Binding-site contacts:
Ligand atom O5 contacts residue ASP154 of chain 1.B at 4.5 Å.
Ligand atom C8 contacts residue SER156 of chain 1.B at 3.7 Å.
Ligand atom C6 contacts residue ARG159 of chain 1.B at 3.0 Å.
Ligand atom C1 contacts residue GLY158 of chain 1.B at 4.3 Å.
Ligand atom C4 contacts residue ASN185 of chain 1.B at 4.2 Å.
Ligand atom C1 contacts residue ASP154 of chain 1.B at 4.2 Å.
Ligand atom C2 contacts residue ASP154 of chain 1.B at 4.4 Å.
Ligand atom C3 contacts residue ASP154 of chain 1.B at 3.9 Å.
Ligand atom O5 contacts residue GLY158 of chain 1.B at 3.5 Å.
Ligand atom N2 contacts residue ASN185 of chain 1.B at 3.0 Å (h-bond).
Ligand atom O6 contacts residue ASN160 of chain 1.B at 3.7 Å.
Ligand atom C2 contacts residue ASN185 of chain 1.B at 2.5 Å.
Ligand atom C5 contacts residue GLY158 of chain 1.B at 3.9 Å.
Ligand atom C5 contacts residue ASN185 of chain 1.B at 3.6 Å.
Ligand atom C5 contacts residue ASP154 of chain 1.B at 3.8 Å.
Ligand atom C6 contacts residue ASP154 of chain 1.B at 4.4 Å.
Ligand atom C7 contacts residue SER156 of chain 1.B at 4.5 Å.
Ligand atom O5 contacts residue ASN185 of chain 1.B at 2.3 Å (h-bond).
Ligand atom O6 contacts residue ARG159 of chain 1.B at 3.0 Å (salt-bridge).
Ligand atom C4 contacts residue ASP154 of chain 1.B at 4.5 Å.
Ligand atom N2 contacts residue ILE222 of chain 1.B at 4.0 Å.
Ligand atom C7 contacts residue ILE222 of chain 1.B at 4.0 Å (hydrophobic).
Ligand atom C6 contacts residue GLY158 of chain 1.B at 3.6 Å.
Ligand atom O7 contacts residue ILE222 of chain 1.B at 3.1 Å (h-bond).
Ligand atom C8 contacts residue ASN185 of chain 1.B at 3.7 Å.
Ligand atom C5 contacts residue SER156 of chain 1.B at 4.2 Å.
Ligand atom O6 contacts residue GLY158 of chain 1.B at 4.0 Å.
Ligand atom C7 contacts residue ASN185 of chain 1.B at 3.6 Å.
Ligand atom C3 contacts residue ASN185 of chain 1.B at 3.8 Å.
Ligand atom C6 contacts residue SER156 of chain 1.B at 3.8 Å.
Ligand atom C1 contacts residue ILE222 of chain 1.B at 4.4 Å (hydrophobic).
Ligand atom O7 contacts residue ARG159 of chain 1.B at 3.9 Å.
Ligand atom N2 contacts residue ASP154 of chain 1.B at 4.5 Å.
Ligand atom C1 contacts residue ASN185 of chain 1.B at 1.4 Å.

This protein binds this small molecule.
Small molecule (SMILES): CC(=O)N[C@H]1[C@H](O[C@H]2[C@H](O)[C@@H](NC(C)=O)CO[C@@H]2CO)O[C@H](CO)[C@@H](O)[C@@H]1O

Sequence of chain 1.B:
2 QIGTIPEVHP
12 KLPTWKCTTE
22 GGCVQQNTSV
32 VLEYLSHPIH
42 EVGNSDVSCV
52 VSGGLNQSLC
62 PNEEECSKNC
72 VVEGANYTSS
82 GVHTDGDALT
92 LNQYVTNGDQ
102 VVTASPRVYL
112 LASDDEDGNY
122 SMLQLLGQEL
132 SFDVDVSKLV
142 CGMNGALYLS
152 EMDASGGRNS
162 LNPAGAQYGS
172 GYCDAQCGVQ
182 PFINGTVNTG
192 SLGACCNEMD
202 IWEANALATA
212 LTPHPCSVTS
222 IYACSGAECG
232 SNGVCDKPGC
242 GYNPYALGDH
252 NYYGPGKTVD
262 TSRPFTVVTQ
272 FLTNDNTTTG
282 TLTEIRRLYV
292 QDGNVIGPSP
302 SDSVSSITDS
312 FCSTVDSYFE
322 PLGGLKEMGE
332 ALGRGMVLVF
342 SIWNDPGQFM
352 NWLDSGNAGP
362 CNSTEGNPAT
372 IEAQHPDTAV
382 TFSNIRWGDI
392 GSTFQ